Sequence of chain 1.C:
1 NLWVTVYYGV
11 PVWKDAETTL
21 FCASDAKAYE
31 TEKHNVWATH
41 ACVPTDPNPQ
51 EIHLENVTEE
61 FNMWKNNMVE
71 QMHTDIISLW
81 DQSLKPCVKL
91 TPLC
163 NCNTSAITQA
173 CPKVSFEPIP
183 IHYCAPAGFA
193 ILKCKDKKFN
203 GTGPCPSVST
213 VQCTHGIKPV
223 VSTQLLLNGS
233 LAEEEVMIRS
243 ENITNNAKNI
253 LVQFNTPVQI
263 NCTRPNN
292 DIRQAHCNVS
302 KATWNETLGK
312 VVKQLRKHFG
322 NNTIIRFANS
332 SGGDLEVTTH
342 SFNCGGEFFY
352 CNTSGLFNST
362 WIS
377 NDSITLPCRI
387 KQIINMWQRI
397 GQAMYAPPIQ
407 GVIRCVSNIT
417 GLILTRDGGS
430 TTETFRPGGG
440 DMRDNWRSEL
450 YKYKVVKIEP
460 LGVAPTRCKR

A protein and the small-molecule ligand that binds it are described below.
Small molecule (SMILES): CC(=O)N[C@@H]1[C@@H](O)[C@H](O)[C@@H](CO)O[C@H]1O

Binding-site contacts:
Ligand atom C3 contacts residue ASN414 of chain 1.C at 3.9 Å.
Ligand atom N2 contacts residue PRO259 of chain 1.C at 3.2 Å.
Ligand atom C2 contacts residue ASN414 of chain 1.C at 2.5 Å.
Ligand atom C4 contacts residue ASN414 of chain 1.C at 4.4 Å.
Ligand atom C8 contacts residue LEU233 of chain 1.C at 3.6 Å (hydrophobic).
Ligand atom C1 contacts residue ASN414 of chain 1.C at 1.6 Å.
Ligand atom C7 contacts residue ASN414 of chain 1.C at 4.1 Å.
Ligand atom C7 contacts residue PRO259 of chain 1.C at 3.4 Å (hydrophobic).
Ligand atom C6 contacts residue ASN230 of chain 1.C at 4.0 Å.
Ligand atom N2 contacts residue ASN414 of chain 1.C at 2.7 Å (h-bond).
Ligand atom C2 contacts residue PRO259 of chain 1.C at 4.3 Å (hydrophobic).
Ligand atom C1 contacts residue PRO259 of chain 1.C at 4.3 Å (hydrophobic).
Ligand atom C5 contacts residue ASN230 of chain 1.C at 4.0 Å.
Ligand atom C1 contacts residue GLN261 of chain 1.C at 4.3 Å.
Ligand atom O5 contacts residue ASN230 of chain 1.C at 4.3 Å.
Ligand atom O7 contacts residue PRO259 of chain 1.C at 3.9 Å.
Ligand atom C8 contacts residue PRO259 of chain 1.C at 3.7 Å (hydrophobic).
Ligand atom C5 contacts residue ASN414 of chain 1.C at 3.9 Å.
Ligand atom O5 contacts residue ASN414 of chain 1.C at 2.6 Å (h-bond).